Sequence of chain 1.C:
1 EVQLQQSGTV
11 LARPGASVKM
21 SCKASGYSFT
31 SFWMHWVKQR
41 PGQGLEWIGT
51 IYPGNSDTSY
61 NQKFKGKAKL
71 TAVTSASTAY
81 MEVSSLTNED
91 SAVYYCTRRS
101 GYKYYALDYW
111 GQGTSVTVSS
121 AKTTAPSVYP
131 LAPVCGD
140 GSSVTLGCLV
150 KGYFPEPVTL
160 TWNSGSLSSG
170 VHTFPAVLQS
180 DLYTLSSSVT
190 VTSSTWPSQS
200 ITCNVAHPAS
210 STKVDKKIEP

The small molecule below binds the protein below.
Small molecule (SMILES): Cc1cn2c(=O)nc1[C@@H]1N(C(=O)NC(=O)[C@]1(C)O)[C@H]1C[C@H](O[P](=O)(O)OC[C@H]3O[C@@H]2C[C@@H]3O)[C@@H](CO)O1

Binding-site contacts:
Ligand atom O4 contacts residue SER100 of chain 1.C at 3.7 Å.
Ligand atom O2 contacts residue ARG99 of chain 1.C at 3.1 Å.
Ligand atom C2 contacts residue ARG99 of chain 1.C at 3.6 Å.
Ligand atom C5 contacts residue TRP33 of chain 1.C at 3.8 Å (hydrophobic).
Ligand atom C2 contacts residue SER100 of chain 1.C at 3.9 Å.
Ligand atom O4' contacts residue HIS35 of chain 1.C at 3.6 Å.
Ligand atom O3' contacts residue GLY96 of chain 1.B at 3.7 Å.
Ligand atom C2 contacts residue TRP33 of chain 1.C at 3.5 Å (hydrophobic).
Ligand atom N3 contacts residue TYR105 of chain 1.C at 3.8 Å.
Ligand atom O3' contacts residue SER97 of chain 1.B at 3.7 Å.
Ligand atom O2 contacts residue HIS35 of chain 1.C at 2.7 Å (h-bond).
Ligand atom N3 contacts residue SER100 of chain 1.C at 3.0 Å (h-bond).
Ligand atom O2 contacts residue SER100 of chain 1.C at 3.9 Å.
Ligand atom N3 contacts residue ARG99 of chain 1.C at 3.6 Å.
Ligand atom C5' contacts residue LEU98 of chain 1.B at 3.9 Å (hydrophobic).
Ligand atom O4' contacts residue THR50 of chain 1.C at 3.9 Å.
Ligand atom N3 contacts residue TRP33 of chain 1.C at 3.9 Å.
Ligand atom O4' contacts residue TYR37 of chain 1.B at 2.9 Å.
Ligand atom OP1 contacts residue LEU98 of chain 1.B at 3.3 Å (h-bond).
Ligand atom C5' contacts residue HIS31 of chain 1.B at 3.1 Å.
Ligand atom O2 contacts residue TYR105 of chain 1.C at 3.3 Å.
Ligand atom C1' contacts residue TYR37 of chain 1.B at 3.2 Å (hydrophobic).
Ligand atom C2' contacts residue TRP33 of chain 1.C at 3.4 Å (hydrophobic).
Ligand atom O3' contacts residue SER59 of chain 1.C at 3.0 Å.
Ligand atom N1 contacts residue TRP33 of chain 1.C at 3.5 Å.
Ligand atom C2 contacts residue ARG99 of chain 1.C at 3.7 Å.
Ligand atom C4' contacts residue TYR37 of chain 1.B at 3.7 Å (hydrophobic).
Ligand atom C1' contacts residue TRP33 of chain 1.C at 3.4 Å (hydrophobic).
Ligand atom O4 contacts residue GLY101 of chain 1.C at 3.5 Å.
Ligand atom O2 contacts residue ARG99 of chain 1.C at 2.8 Å (salt-bridge).
Ligand atom C4 contacts residue SER100 of chain 1.C at 3.8 Å.
Ligand atom C2' contacts residue GLY96 of chain 1.B at 3.8 Å.
Ligand atom C5' contacts residue SER97 of chain 1.B at 3.3 Å.
Ligand atom O2 contacts residue TRP33 of chain 1.C at 3.5 Å.
Ligand atom C6 contacts residue TRP33 of chain 1.C at 3.4 Å (hydrophobic).
Ligand atom O5' contacts residue ASN33 of chain 1.B at 3.5 Å (h-bond).
Ligand atom C5' contacts residue ASN33 of chain 1.B at 3.8 Å.
Ligand atom C2 contacts residue TYR105 of chain 1.C at 3.9 Å (hydrophobic).
Ligand atom OP1 contacts residue SER97 of chain 1.B at 3.3 Å.
Ligand atom N3 contacts residue ARG99 of chain 1.C at 3.7 Å.

Sequence of chain 1.B:
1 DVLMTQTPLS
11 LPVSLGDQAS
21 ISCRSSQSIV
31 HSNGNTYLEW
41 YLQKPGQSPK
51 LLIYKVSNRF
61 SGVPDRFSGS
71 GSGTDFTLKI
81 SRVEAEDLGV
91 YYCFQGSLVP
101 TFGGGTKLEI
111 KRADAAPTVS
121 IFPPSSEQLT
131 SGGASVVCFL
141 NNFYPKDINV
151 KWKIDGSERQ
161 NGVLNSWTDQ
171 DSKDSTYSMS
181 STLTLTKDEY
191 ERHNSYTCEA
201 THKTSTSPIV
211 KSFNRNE